Binding-site contacts:
Ligand atom C1 contacts residue TYR791 of chain 1.C at 3.9 Å (hydrophobic).
Ligand atom C1 contacts residue ASN704 of chain 1.A at 1.4 Å.
Ligand atom C2 contacts residue ASN704 of chain 1.A at 2.5 Å.
Ligand atom O6 contacts residue TYR791 of chain 1.C at 4.5 Å.
Ligand atom O7 contacts residue ASN704 of chain 1.A at 3.9 Å.
Ligand atom C7 contacts residue ASN704 of chain 1.A at 3.7 Å.
Ligand atom O5 contacts residue TYR791 of chain 1.C at 4.2 Å.
Ligand atom N2 contacts residue ASN704 of chain 1.A at 2.9 Å (h-bond).
Ligand atom C5 contacts residue ASN704 of chain 1.A at 3.7 Å.
Ligand atom C5 contacts residue TYR791 of chain 1.C at 4.3 Å (hydrophobic).
Ligand atom O5 contacts residue ASN704 of chain 1.A at 2.4 Å (h-bond).
Ligand atom C4 contacts residue ASN704 of chain 1.A at 4.3 Å.
Ligand atom C3 contacts residue ASN704 of chain 1.A at 3.8 Å.

This small molecule binds to this protein.
Small molecule (SMILES): CC(=O)N[C@@H]1[C@@H](O)[C@H](O)[C@@H](CO)O[C@H]1O

Sequence of chain 1.C:
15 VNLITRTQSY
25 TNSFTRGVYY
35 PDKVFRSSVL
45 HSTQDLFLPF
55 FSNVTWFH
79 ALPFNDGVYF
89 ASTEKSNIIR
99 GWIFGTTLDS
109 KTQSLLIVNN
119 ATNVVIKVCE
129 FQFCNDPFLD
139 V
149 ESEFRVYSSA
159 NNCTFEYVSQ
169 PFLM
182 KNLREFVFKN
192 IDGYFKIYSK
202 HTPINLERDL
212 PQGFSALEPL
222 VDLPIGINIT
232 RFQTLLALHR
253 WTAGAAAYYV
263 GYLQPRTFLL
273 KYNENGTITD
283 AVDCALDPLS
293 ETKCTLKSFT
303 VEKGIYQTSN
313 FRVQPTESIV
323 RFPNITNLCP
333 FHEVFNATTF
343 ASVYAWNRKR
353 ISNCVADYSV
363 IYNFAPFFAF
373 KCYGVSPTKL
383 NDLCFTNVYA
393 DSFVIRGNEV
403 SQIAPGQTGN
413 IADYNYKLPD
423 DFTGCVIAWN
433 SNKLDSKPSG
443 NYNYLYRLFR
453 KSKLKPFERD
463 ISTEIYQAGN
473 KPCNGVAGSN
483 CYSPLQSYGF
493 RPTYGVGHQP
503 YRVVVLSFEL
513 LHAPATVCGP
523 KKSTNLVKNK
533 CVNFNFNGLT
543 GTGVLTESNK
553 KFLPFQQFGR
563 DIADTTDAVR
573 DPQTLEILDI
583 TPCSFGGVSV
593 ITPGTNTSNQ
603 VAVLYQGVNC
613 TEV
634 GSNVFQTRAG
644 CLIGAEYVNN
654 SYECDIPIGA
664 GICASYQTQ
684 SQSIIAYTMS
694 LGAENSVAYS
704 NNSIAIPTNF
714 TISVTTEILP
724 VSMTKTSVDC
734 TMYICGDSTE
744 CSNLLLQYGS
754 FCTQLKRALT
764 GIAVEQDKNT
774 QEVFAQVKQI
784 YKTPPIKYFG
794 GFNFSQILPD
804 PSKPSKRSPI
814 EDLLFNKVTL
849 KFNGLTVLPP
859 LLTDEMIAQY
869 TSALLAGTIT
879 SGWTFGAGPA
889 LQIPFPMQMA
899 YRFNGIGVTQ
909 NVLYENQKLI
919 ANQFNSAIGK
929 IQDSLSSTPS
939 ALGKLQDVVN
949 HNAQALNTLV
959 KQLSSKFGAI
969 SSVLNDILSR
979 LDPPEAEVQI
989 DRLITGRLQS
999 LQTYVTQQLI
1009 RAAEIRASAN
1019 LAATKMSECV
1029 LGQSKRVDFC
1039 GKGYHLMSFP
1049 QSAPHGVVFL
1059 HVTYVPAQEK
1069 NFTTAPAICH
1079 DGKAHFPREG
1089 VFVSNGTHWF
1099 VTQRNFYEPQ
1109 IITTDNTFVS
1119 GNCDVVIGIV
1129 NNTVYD

Sequence of chain 1.A:
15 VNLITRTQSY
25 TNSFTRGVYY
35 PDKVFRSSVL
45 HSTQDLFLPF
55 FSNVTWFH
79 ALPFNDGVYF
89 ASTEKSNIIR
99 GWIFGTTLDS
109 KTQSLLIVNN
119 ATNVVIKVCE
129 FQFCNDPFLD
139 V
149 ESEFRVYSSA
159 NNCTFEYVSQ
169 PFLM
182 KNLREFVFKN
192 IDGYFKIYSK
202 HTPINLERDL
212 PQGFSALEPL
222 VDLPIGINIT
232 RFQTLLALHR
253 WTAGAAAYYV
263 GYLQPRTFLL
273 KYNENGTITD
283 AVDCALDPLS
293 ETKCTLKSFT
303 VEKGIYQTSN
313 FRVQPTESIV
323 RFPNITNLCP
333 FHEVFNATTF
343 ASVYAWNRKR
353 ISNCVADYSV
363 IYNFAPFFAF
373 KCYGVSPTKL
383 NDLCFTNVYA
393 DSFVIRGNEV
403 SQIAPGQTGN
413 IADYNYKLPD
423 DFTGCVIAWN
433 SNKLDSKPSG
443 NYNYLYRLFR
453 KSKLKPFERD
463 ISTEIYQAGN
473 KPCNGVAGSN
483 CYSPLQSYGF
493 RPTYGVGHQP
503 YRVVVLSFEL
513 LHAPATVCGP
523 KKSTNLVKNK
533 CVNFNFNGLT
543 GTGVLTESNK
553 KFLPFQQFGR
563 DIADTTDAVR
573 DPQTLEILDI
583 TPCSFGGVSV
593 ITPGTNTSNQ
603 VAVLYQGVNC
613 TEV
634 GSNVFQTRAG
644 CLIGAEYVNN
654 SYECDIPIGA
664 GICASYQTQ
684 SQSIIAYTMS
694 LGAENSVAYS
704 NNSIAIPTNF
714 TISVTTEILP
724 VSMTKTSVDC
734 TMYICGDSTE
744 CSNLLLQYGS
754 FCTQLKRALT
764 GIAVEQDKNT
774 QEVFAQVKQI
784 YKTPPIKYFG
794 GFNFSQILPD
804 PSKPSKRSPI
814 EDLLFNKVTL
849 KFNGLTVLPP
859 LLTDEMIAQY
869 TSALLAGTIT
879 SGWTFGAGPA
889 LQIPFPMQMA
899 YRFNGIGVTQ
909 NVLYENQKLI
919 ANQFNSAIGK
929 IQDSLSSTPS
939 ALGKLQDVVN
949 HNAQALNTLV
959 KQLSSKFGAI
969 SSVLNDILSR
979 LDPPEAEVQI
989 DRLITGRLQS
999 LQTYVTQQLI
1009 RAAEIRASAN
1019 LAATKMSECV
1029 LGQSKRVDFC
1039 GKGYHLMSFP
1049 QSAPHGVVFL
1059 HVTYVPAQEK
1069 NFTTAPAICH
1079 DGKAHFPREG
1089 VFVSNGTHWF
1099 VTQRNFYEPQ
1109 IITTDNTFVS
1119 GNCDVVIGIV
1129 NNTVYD